Sequence of chain 1.D:
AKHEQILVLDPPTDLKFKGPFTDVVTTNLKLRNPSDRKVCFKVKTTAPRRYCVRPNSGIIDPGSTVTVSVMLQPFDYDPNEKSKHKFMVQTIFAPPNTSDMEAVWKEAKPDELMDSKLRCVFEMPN

The protein below binds the small molecule below.
Small molecule (SMILES): NCC(=O)N[C@@H](CCC(N)=O)C(=O)N[C@@H](Cc1ccccc1)C(=O)N[C@@H](Cc1ccc(O)cc1)C(=O)N[C@@H](COP(=O)(O)O)C(=O)N1CCC[C@H]1C(=O)N1CCC[C@H]1C=O

Binding-site contacts:
Ligand atom CD1 contacts residue MET89 of chain 1.D at 3.6 Å (hydrophobic).
Ligand atom CZ contacts residue LYS87 of chain 1.D at 3.8 Å.
Ligand atom CB contacts residue LYS45 of chain 1.D at 3.5 Å.
Ligand atom O2P contacts residue LYS43 of chain 1.D at 2.6 Å (salt-bridge).
Ligand atom CB contacts residue THR46 of chain 1.D at 3.8 Å.
Ligand atom CD2 contacts residue THR46 of chain 1.D at 3.9 Å.
Ligand atom CB contacts residue PRO49 of chain 1.D at 3.6 Å (hydrophobic).
Ligand atom CG contacts residue VAL44 of chain 1.D at 3.2 Å (hydrophobic).
Ligand atom CE1 contacts residue PHE88 of chain 1.D at 3.7 Å (hydrophobic).
Ligand atom N contacts residue THR46 of chain 1.D at 2.9 Å (h-bond).
Ligand atom CD1 contacts residue THR47 of chain 1.D at 3.9 Å.
Ligand atom CE2 contacts residue LYS118 of chain 1.D at 4.1 Å.
Ligand atom CB contacts residue ASN57 of chain 1.D at 3.4 Å.
Ligand atom P contacts residue LYS45 of chain 1.D at 3.2 Å.
Ligand atom O contacts residue THR46 of chain 1.D at 3.6 Å (h-bond).
Ligand atom CZ contacts residue THR47 of chain 1.D at 4.1 Å.
Ligand atom OG contacts residue LYS43 of chain 1.D at 3.6 Å.
Ligand atom CE1 contacts residue THR47 of chain 1.D at 3.8 Å.
Ligand atom O2P contacts residue LYS45 of chain 1.D at 3.2 Å (salt-bridge).
Ligand atom CD2 contacts residue PRO49 of chain 1.D at 3.7 Å (hydrophobic).
Ligand atom O contacts residue THR47 of chain 1.D at 3.4 Å.
Ligand atom C contacts residue THR46 of chain 1.D at 3.8 Å.
Ligand atom CG contacts residue ASN57 of chain 1.D at 3.6 Å.
Ligand atom O contacts residue LYS45 of chain 1.D at 3.3 Å.
Ligand atom CG contacts residue PRO49 of chain 1.D at 3.8 Å (hydrophobic).
Ligand atom CD contacts residue LYS45 of chain 1.D at 4.1 Å.
Ligand atom CE1 contacts residue MET89 of chain 1.D at 3.6 Å (hydrophobic).
Ligand atom CD contacts residue VAL44 of chain 1.D at 3.8 Å (hydrophobic).
Ligand atom CA contacts residue THR46 of chain 1.D at 3.8 Å.
Ligand atom O1P contacts residue LYS45 of chain 1.D at 3.9 Å.
Ligand atom CE1 contacts residue LYS87 of chain 1.D at 3.8 Å.
Ligand atom C contacts residue LYS45 of chain 1.D at 4.0 Å.
Ligand atom OG contacts residue LYS45 of chain 1.D at 2.3 Å (salt-bridge).
Ligand atom CB contacts residue LYS45 of chain 1.D at 4.1 Å.
Ligand atom CZ contacts residue LYS118 of chain 1.D at 4.2 Å.
Ligand atom O contacts residue THR46 of chain 1.D at 3.9 Å.
Ligand atom CA contacts residue LYS45 of chain 1.D at 3.6 Å.
Ligand atom C contacts residue THR47 of chain 1.D at 4.1 Å.
Ligand atom CA contacts residue THR46 of chain 1.D at 3.7 Å.
Ligand atom P contacts residue LYS43 of chain 1.D at 3.7 Å.